Binding-site contacts:
Ligand atom C1 contacts residue THR1097 of chain 1.D at 3.8 Å.
Ligand atom C4 contacts residue HIS1098 of chain 1.D at 3.4 Å.
Ligand atom C6 contacts residue ASN1095 of chain 1.D at 3.5 Å.
Ligand atom C1 contacts residue HIS1098 of chain 1.D at 3.7 Å.
Ligand atom O5 contacts residue THR1097 of chain 1.D at 4.5 Å.
Ligand atom O7 contacts residue ASN1095 of chain 1.D at 3.1 Å (h-bond).
Ligand atom O4 contacts residue HIS1098 of chain 1.D at 3.1 Å (h-bond).
Ligand atom C6 contacts residue PHE1100 of chain 1.D at 3.6 Å (hydrophobic).
Ligand atom C3 contacts residue THR1097 of chain 1.D at 3.9 Å.
Ligand atom C2 contacts residue HIS1098 of chain 1.D at 4.3 Å.
Ligand atom C8 contacts residue ASN1095 of chain 1.D at 3.9 Å.
Ligand atom C7 contacts residue THR1097 of chain 1.D at 3.4 Å.
Ligand atom N2 contacts residue THR1097 of chain 1.D at 2.8 Å (h-bond).
Ligand atom O6 contacts residue ASN1095 of chain 1.D at 3.9 Å.
Ligand atom C3 contacts residue ASN1095 of chain 1.D at 3.9 Å.
Ligand atom O7 contacts residue HIS1098 of chain 1.D at 3.1 Å.
Ligand atom O5 contacts residue HIS1098 of chain 1.D at 3.2 Å (h-bond).
Ligand atom O5 contacts residue ASN1095 of chain 1.D at 2.5 Å (h-bond).
Ligand atom C4 contacts residue ASN1095 of chain 1.D at 4.2 Å.
Ligand atom C3 contacts residue HIS1098 of chain 1.D at 3.4 Å.
Ligand atom C7 contacts residue ASN1095 of chain 1.D at 3.0 Å.
Ligand atom C7 contacts residue HIS1098 of chain 1.D at 3.9 Å.
Ligand atom C2 contacts residue THR1097 of chain 1.D at 3.8 Å.
Ligand atom C2 contacts residue ASN1095 of chain 1.D at 2.6 Å.
Ligand atom C5 contacts residue ASN1095 of chain 1.D at 3.5 Å.
Ligand atom N2 contacts residue ASN1095 of chain 1.D at 2.8 Å (h-bond).
Ligand atom C5 contacts residue HIS1098 of chain 1.D at 3.4 Å.
Ligand atom C1 contacts residue ASN1095 of chain 1.D at 1.5 Å.
Ligand atom C8 contacts residue PHE1100 of chain 1.D at 4.3 Å (hydrophobic).
Ligand atom C8 contacts residue THR1097 of chain 1.D at 3.2 Å.
Ligand atom O5 contacts residue PHE1100 of chain 1.D at 3.4 Å.
Ligand atom O3 contacts residue HIS1098 of chain 1.D at 4.3 Å.
Ligand atom O3 contacts residue THR1097 of chain 1.D at 4.2 Å.
Ligand atom C5 contacts residue PHE1100 of chain 1.D at 3.7 Å (hydrophobic).

A protein and the small-molecule ligand that binds it are described below.
Small molecule (SMILES): CC(=O)N[C@H]1[C@H](O[C@H]2[C@H](O)[C@@H](NC(C)=O)CO[C@@H]2CO)O[C@H](CO)[C@@H](O)[C@@H]1O

Sequence of chain 1.D:
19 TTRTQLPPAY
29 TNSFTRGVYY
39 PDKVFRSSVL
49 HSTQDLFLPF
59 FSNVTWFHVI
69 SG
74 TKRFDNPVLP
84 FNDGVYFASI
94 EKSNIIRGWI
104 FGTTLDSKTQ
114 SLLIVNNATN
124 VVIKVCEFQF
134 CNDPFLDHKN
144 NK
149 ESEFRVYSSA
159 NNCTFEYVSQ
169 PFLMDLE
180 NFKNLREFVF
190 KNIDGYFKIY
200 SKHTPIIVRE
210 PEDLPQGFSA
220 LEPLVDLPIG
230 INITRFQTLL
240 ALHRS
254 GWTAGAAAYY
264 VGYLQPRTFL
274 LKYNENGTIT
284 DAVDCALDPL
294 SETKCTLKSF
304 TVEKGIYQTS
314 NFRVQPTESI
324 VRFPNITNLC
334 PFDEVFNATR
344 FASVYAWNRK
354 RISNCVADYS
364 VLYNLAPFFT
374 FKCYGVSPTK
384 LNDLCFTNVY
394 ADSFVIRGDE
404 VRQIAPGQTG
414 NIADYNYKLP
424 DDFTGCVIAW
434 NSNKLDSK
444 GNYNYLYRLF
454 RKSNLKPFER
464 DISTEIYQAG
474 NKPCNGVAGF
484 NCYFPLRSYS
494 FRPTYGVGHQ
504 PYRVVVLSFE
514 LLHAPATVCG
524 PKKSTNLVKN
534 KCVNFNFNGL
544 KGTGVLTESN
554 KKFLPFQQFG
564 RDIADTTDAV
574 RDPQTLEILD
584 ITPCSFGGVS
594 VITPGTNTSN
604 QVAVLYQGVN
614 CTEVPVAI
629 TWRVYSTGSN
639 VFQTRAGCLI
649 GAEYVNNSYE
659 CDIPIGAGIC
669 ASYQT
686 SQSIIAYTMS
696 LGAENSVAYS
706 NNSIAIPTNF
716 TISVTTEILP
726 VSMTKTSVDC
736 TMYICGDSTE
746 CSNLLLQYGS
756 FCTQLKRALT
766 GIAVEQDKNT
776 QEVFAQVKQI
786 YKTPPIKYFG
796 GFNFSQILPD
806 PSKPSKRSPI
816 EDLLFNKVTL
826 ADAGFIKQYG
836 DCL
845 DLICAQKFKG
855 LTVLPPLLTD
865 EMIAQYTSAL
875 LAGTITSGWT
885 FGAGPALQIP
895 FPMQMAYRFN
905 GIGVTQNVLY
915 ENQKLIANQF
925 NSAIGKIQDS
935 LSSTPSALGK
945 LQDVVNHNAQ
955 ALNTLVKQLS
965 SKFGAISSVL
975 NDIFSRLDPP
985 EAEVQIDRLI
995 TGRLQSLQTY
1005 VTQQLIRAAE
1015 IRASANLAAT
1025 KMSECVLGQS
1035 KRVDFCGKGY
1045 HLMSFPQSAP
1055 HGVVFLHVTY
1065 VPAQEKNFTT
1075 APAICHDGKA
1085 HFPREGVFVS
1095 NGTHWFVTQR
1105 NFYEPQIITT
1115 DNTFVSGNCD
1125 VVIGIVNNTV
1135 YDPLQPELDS